Sequence of chain 1.C:
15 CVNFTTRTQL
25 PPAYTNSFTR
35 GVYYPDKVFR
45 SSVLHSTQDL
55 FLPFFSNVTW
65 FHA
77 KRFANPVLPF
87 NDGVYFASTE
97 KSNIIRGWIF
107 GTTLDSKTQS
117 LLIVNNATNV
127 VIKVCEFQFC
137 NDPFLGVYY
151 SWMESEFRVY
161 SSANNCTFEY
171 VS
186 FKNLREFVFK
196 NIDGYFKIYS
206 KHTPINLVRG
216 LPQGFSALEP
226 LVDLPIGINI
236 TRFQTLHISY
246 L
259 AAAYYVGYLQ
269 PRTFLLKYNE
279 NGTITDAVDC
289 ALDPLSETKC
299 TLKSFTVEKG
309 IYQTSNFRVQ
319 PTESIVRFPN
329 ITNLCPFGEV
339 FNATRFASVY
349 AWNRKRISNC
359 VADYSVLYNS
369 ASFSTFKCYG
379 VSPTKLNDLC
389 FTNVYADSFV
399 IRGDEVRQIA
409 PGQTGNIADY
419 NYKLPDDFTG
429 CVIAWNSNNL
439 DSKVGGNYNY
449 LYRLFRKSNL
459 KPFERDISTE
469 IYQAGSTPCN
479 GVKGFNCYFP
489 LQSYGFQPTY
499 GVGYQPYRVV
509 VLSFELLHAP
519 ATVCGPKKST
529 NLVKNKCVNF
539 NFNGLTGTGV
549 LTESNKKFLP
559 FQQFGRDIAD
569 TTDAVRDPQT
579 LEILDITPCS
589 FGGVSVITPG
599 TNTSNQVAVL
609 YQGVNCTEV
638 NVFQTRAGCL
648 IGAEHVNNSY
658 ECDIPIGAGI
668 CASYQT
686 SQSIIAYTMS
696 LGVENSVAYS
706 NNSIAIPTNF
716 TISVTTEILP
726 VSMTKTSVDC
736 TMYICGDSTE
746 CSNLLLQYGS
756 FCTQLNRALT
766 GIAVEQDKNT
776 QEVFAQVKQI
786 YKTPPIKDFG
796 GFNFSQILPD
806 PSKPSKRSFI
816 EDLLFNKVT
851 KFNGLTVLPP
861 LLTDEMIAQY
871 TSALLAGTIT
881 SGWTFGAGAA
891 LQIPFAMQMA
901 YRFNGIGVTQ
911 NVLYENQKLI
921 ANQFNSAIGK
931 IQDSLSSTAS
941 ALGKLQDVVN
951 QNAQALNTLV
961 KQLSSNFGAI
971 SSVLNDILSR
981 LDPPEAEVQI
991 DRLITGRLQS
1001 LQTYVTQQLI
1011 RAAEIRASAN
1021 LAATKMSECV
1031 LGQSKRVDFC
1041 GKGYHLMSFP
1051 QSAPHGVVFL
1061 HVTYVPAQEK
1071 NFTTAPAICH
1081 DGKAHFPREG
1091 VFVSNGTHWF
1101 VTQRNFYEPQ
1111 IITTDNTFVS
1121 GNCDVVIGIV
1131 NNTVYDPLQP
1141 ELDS

Binding-site contacts:
Ligand atom C8 contacts residue GLY1128 of chain 1.B at 3.7 Å.
Ligand atom C8 contacts residue ASN706 of chain 1.B at 4.3 Å.
Ligand atom C1 contacts residue ASN706 of chain 1.B at 1.4 Å.
Ligand atom C4 contacts residue ASN706 of chain 1.B at 4.2 Å.
Ligand atom C5 contacts residue ASN706 of chain 1.B at 3.7 Å.
Ligand atom O7 contacts residue ASN706 of chain 1.B at 3.0 Å (h-bond).
Ligand atom O6 contacts residue ASP793 of chain 1.C at 3.7 Å.
Ligand atom O5 contacts residue ASN706 of chain 1.B at 2.4 Å (h-bond).
Ligand atom O5 contacts residue ASP793 of chain 1.C at 4.4 Å.
Ligand atom N2 contacts residue ASN706 of chain 1.B at 2.9 Å (h-bond).
Ligand atom C2 contacts residue ASN706 of chain 1.B at 2.4 Å.
Ligand atom C3 contacts residue ASN706 of chain 1.B at 3.8 Å.
Ligand atom C7 contacts residue ASN706 of chain 1.B at 3.2 Å.

Sequence of chain 1.B:
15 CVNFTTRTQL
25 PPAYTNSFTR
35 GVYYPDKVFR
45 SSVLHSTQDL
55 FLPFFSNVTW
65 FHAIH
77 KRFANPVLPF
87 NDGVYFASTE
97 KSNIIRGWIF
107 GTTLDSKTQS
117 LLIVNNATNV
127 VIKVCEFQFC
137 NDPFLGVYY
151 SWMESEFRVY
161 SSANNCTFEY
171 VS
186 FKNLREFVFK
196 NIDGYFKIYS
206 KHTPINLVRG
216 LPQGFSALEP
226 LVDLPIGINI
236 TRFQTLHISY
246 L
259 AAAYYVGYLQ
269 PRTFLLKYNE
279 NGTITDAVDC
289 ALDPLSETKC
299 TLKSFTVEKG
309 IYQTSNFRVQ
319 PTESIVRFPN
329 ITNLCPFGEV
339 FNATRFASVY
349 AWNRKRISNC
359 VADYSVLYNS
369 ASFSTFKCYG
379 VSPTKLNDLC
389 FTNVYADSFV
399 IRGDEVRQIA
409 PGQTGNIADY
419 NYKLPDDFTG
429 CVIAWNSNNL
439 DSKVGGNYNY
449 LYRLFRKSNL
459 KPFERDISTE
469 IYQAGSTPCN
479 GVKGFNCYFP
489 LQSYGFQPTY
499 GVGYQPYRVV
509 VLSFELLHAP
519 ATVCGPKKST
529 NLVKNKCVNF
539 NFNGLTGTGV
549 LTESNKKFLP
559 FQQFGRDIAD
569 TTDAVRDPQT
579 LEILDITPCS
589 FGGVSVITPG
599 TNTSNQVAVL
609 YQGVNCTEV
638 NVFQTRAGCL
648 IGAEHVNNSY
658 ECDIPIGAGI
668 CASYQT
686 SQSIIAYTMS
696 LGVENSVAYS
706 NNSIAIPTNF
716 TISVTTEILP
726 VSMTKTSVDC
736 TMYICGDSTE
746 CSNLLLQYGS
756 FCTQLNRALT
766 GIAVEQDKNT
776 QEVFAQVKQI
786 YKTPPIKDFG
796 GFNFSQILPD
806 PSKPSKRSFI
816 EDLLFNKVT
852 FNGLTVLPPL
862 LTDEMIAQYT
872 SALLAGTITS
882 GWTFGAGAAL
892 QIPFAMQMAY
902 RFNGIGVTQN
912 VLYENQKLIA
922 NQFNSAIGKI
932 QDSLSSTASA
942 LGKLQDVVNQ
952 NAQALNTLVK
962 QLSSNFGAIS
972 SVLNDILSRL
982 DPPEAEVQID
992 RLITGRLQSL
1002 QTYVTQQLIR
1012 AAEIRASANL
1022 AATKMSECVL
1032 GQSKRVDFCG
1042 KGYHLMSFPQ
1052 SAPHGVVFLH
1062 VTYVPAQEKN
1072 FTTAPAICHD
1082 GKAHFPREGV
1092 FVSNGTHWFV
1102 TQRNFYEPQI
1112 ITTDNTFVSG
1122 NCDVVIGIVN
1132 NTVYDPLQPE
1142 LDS

This protein binds this small molecule.
Small molecule (SMILES): CC(=O)N[C@@H]1[C@@H](O)[C@H](O)[C@@H](CO)O[C@H]1O